Binding-site contacts:
Ligand atom O3 contacts residue GLY21 of chain 1.A at 4.0 Å.
Ligand atom C8 contacts residue LEU183 of chain 1.A at 4.2 Å (hydrophobic).
Ligand atom C9 contacts residue LEU183 of chain 1.A at 3.9 Å (hydrophobic).
Ligand atom O1 contacts residue ILE18 of chain 1.A at 4.5 Å.
Ligand atom C5 contacts residue ILE18 of chain 1.A at 4.4 Å (hydrophobic).
Ligand atom O1 contacts residue GLY21 of chain 1.A at 4.2 Å.
Ligand atom O1 contacts residue ALA17 of chain 1.A at 3.5 Å (h-bond).
Ligand atom C20 contacts residue TRP182 of chain 1.A at 4.1 Å (hydrophobic).
Ligand atom C15 contacts residue LEU183 of chain 1.A at 4.0 Å (hydrophobic).
Ligand atom C13 contacts residue ALA17 of chain 1.A at 3.5 Å (hydrophobic).
Ligand atom C18 contacts residue LEU14 of chain 1.A at 3.8 Å (hydrophobic).
Ligand atom C23 contacts residue HIS179 of chain 1.A at 3.6 Å.
Ligand atom C13 contacts residue ILE18 of chain 1.A at 4.5 Å (hydrophobic).
Ligand atom C24 contacts residue PHE20 of chain 1.A at 4.2 Å (hydrophobic).
Ligand atom O3 contacts residue PHE20 of chain 1.A at 4.3 Å.
Ligand atom C21 contacts residue HIS179 of chain 1.A at 4.0 Å.
Ligand atom C14 contacts residue ALA17 of chain 1.A at 3.9 Å (hydrophobic).
Ligand atom C20 contacts residue VAL44 of chain 1.A at 4.2 Å (hydrophobic).
Ligand atom C23 contacts residue PJM1 of chain 1.D at 3.0 Å.
Ligand atom C16 contacts residue HIS179 of chain 1.A at 3.6 Å.
Ligand atom C24 contacts residue GLY21 of chain 1.A at 4.2 Å.
Ligand atom O3 contacts residue HIS179 of chain 1.A at 4.4 Å.
Ligand atom C19 contacts residue TRP182 of chain 1.A at 4.4 Å (hydrophobic).
Ligand atom C21 contacts residue PJM1 of chain 1.D at 4.4 Å.
Ligand atom O4 contacts residue PJM1 of chain 1.D at 2.4 Å (h-bond).
Ligand atom C14 contacts residue ILE18 of chain 1.A at 4.4 Å (hydrophobic).
Ligand atom O3 contacts residue PRO24 of chain 1.A at 4.3 Å.
Ligand atom O3 contacts residue PJM1 of chain 1.D at 4.1 Å.
Ligand atom C15 contacts residue HIS179 of chain 1.A at 4.0 Å.
Ligand atom C16 contacts residue TRP182 of chain 1.A at 4.5 Å (hydrophobic).
Ligand atom C24 contacts residue ALA17 of chain 1.A at 3.5 Å (hydrophobic).
Ligand atom C7 contacts residue LEU183 of chain 1.A at 4.2 Å (hydrophobic).
Ligand atom O4 contacts residue HIS179 of chain 1.A at 3.2 Å.
Ligand atom C22 contacts residue HIS179 of chain 1.A at 3.6 Å.
Ligand atom O3 contacts residue TYR427 of chain 1.A at 4.4 Å.
Ligand atom C21 contacts residue GLY21 of chain 1.A at 4.2 Å.
Ligand atom C24 contacts residue MET43 of chain 1.A at 4.5 Å (hydrophobic).
Ligand atom C23 contacts residue PHE20 of chain 1.A at 4.1 Å (hydrophobic).
Ligand atom C22 contacts residue PHE20 of chain 1.A at 4.0 Å (hydrophobic).
Ligand atom C22 contacts residue PJM1 of chain 1.D at 2.9 Å.

A protein and the small-molecule ligand that binds it are described below.
Small molecule (SMILES): C[C@H](CCC(=O)O)[C@H]1CC[C@H]2[C@@H]3CC[C@@H]4C[C@H](O)CC[C@]4(C)[C@H]3C[C@H](O)[C@]12C

Sequence of chain 1.A:
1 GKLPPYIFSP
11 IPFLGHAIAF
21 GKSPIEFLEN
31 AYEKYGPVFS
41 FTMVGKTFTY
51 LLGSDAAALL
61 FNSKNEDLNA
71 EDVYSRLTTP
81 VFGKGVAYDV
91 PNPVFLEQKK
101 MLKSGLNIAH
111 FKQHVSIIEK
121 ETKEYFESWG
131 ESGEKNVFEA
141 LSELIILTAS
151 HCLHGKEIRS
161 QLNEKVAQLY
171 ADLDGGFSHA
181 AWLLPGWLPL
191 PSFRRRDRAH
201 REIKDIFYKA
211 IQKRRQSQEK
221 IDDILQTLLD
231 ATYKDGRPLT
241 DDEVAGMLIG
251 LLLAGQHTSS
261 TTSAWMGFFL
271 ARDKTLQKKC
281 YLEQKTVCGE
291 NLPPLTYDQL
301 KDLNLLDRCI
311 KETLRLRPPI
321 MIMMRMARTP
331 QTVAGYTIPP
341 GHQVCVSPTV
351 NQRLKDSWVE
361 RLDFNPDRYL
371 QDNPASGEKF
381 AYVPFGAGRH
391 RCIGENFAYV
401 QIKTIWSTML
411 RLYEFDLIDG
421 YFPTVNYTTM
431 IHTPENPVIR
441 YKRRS